Binding-site contacts:
Ligand atom NH1 contacts residue GLY206 of chain 1.C at 3.6 Å.
Ligand atom CA2 contacts residue SER185 of chain 1.C at 2.3 Å.
Ligand atom O1 contacts residue GLN182 of chain 1.C at 3.3 Å (h-bond).
Ligand atom NE contacts residue TRP205 of chain 1.C at 3.6 Å.
Ligand atom N2 contacts residue HIS41 of chain 1.C at 3.3 Å (h-bond).
Ligand atom CD1 contacts residue CYS181 of chain 1.C at 3.6 Å (hydrophobic).
Ligand atom CG1 contacts residue SER185 of chain 1.C at 3.4 Å.
Ligand atom C2 contacts residue SER185 of chain 1.C at 1.5 Å.
Ligand atom O2 contacts residue GLY183 of chain 1.C at 3.3 Å (h-bond).
Ligand atom C2 contacts residue HIS41 of chain 1.C at 3.0 Å.
Ligand atom C3 contacts residue HIS41 of chain 1.C at 1.4 Å.
Ligand atom NH2 contacts residue SER180 of chain 1.C at 3.5 Å (h-bond).
Ligand atom CZ contacts residue SER180 of chain 1.C at 3.2 Å.
Ligand atom NH1 contacts residue SER180 of chain 1.C at 3.1 Å (h-bond).
Ligand atom O contacts residue TYR86 of chain 1.C at 2.4 Å (h-bond).
Ligand atom C contacts residue TYR86 of chain 1.C at 2.9 Å (hydrophobic).
Ligand atom C3 contacts residue SER185 of chain 1.C at 2.3 Å.
Ligand atom CZ contacts residue TRP205 of chain 1.C at 3.7 Å (hydrophobic).
Ligand atom NH2 contacts residue TRP205 of chain 1.C at 3.3 Å (h-bond).
Ligand atom NH1 contacts residue ASP179 of chain 1.C at 2.9 Å (salt-bridge).
Ligand atom CA2 contacts residue HIS41 of chain 1.C at 3.7 Å.
Ligand atom O2 contacts residue SER185 of chain 1.C at 2.1 Å.
Ligand atom CZ contacts residue GLY206 of chain 1.C at 3.7 Å.
Ligand atom CB1 contacts residue SER185 of chain 1.C at 2.4 Å.
Ligand atom CB1 contacts residue SER204 of chain 1.C at 3.2 Å.
Ligand atom C1 contacts residue GLN182 of chain 1.C at 3.3 Å.
Ligand atom NE contacts residue GLY206 of chain 1.C at 3.7 Å.
Ligand atom O2 contacts residue GLN182 of chain 1.C at 2.9 Å (h-bond).
Ligand atom C3 contacts residue SER204 of chain 1.C at 3.6 Å.
Ligand atom N2 contacts residue SER185 of chain 1.C at 3.5 Å (h-bond).
Ligand atom N2 contacts residue GLN182 of chain 1.C at 3.2 Å (h-bond).
Ligand atom CB1 contacts residue TRP205 of chain 1.C at 3.7 Å (hydrophobic).
Ligand atom O contacts residue TRP205 of chain 1.C at 3.6 Å.
Ligand atom CD1 contacts residue TRP205 of chain 1.C at 3.6 Å (hydrophobic).
Ligand atom NH1 contacts residue GLU208 of chain 1.C at 2.9 Å (salt-bridge).
Ligand atom CA1 contacts residue LYS85 of chain 1.C at 3.6 Å.
Ligand atom CA2 contacts residue GLN182 of chain 1.C at 3.2 Å.
Ligand atom CA contacts residue TYR86 of chain 1.C at 3.3 Å (hydrophobic).
Ligand atom CG1 contacts residue CYS181 of chain 1.C at 3.2 Å (hydrophobic).
Ligand atom N contacts residue GLY206 of chain 1.C at 3.1 Å (h-bond).

Sequence of chain 1.C:
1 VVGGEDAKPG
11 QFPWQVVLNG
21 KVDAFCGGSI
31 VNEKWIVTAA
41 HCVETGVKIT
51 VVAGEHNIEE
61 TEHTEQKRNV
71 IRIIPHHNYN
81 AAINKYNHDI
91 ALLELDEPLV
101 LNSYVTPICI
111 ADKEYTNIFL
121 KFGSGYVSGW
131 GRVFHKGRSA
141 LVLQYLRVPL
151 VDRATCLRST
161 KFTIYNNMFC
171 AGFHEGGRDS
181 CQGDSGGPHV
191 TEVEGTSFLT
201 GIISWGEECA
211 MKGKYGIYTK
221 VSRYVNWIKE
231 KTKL

The small molecule below binds the protein below.
Small molecule (SMILES): NC(=[NH2+])NCCC[C@H](NC(=O)CNC(=O)[C@@H](N)CCC(=O)O)[C@H](O)CCl